Sequence of chain 1.B:
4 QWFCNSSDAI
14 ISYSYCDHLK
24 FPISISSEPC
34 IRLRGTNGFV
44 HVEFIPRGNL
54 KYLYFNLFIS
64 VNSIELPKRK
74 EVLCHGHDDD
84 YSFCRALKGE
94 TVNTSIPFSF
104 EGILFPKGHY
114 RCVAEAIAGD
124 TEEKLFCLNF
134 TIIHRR

A small-molecule ligand and the protein it binds are described below.
Small molecule (SMILES): CC(=O)N[C@@H]1[C@@H](O)[C@H](O)[C@@H](CO)O[C@H]1O

Binding-site contacts:
Ligand atom C7 contacts residue GLU46 of chain 1.B at 3.6 Å.
Ligand atom N2 contacts residue ASN96 of chain 1.B at 2.8 Å (h-bond).
Ligand atom C8 contacts residue ASN96 of chain 1.B at 4.4 Å.
Ligand atom C1 contacts residue ASN96 of chain 1.B at 1.5 Å.
Ligand atom O7 contacts residue ASN96 of chain 1.B at 3.2 Å (h-bond).
Ligand atom C3 contacts residue ASN96 of chain 1.B at 3.7 Å.
Ligand atom C4 contacts residue ASN96 of chain 1.B at 4.2 Å.
Ligand atom C1 contacts residue HIS44 of chain 1.B at 4.2 Å.
Ligand atom N2 contacts residue GLU46 of chain 1.B at 3.3 Å (salt-bridge).
Ligand atom C7 contacts residue ASN96 of chain 1.B at 3.2 Å.
Ligand atom O5 contacts residue HIS44 of chain 1.B at 4.2 Å.
Ligand atom O5 contacts residue ASN96 of chain 1.B at 2.4 Å (h-bond).
Ligand atom C8 contacts residue GLU46 of chain 1.B at 3.0 Å.
Ligand atom C8 contacts residue THR94 of chain 1.B at 3.8 Å.
Ligand atom C2 contacts residue ASN96 of chain 1.B at 2.3 Å.
Ligand atom C5 contacts residue ASN96 of chain 1.B at 3.7 Å.